Sequence of chain 2.A:
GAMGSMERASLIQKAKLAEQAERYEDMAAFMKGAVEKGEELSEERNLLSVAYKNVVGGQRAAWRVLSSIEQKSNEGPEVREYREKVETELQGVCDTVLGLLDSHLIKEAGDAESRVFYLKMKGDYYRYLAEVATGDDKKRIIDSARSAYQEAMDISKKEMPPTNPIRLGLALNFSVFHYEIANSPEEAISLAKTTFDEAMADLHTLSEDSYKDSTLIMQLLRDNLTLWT

This small molecule binds to this protein.
Small molecule (SMILES): C[C@H](N)C(=O)N[C@@H](CO)C(=O)N[C@@H](Cc1ccccc1)C(=O)N[C@@H](COP(=O)(O)O)C(=O)N[C@@H](CCC(=O)O)C(=O)N1CCC[C@H]1C(=O)N[C@@H](Cc1ccccc1)C(=O)NCC=O

Binding-site contacts:
Ligand atom C contacts residue ASN180 of chain 2.A at 3.6 Å.
Ligand atom O2P contacts residue ARG134 of chain 2.A at 2.9 Å (salt-bridge).
Ligand atom O3P contacts residue ARG61 of chain 2.A at 2.9 Å (salt-bridge).
Ligand atom N contacts residue GLU187 of chain 2.A at 3.2 Å (salt-bridge).
Ligand atom OG contacts residue GLU187 of chain 2.A at 2.7 Å (salt-bridge).
Ligand atom CB contacts residue ASN231 of chain 2.A at 3.6 Å.
Ligand atom O contacts residue LEU179 of chain 2.A at 3.5 Å.
Ligand atom N contacts residue GLU187 of chain 2.A at 3.7 Å.
Ligand atom O contacts residue ASN55 of chain 2.A at 3.2 Å (h-bond).
Ligand atom CB contacts residue ASN231 of chain 2.A at 3.5 Å.
Ligand atom O contacts residue VAL51 of chain 2.A at 3.7 Å.
Ligand atom O contacts residue VAL183 of chain 2.A at 3.3 Å.
Ligand atom CA contacts residue ASN231 of chain 2.A at 3.7 Å.
Ligand atom O3P contacts residue ARG134 of chain 2.A at 2.8 Å (salt-bridge).
Ligand atom C contacts residue ASN231 of chain 2.A at 3.7 Å.
Ligand atom N contacts residue ASN231 of chain 2.A at 2.8 Å (h-bond).
Ligand atom CA contacts residue ASN231 of chain 2.A at 3.6 Å.
Ligand atom P contacts residue ARG61 of chain 2.A at 3.7 Å.
Ligand atom CD2 contacts residue ASN231 of chain 2.A at 3.4 Å.
Ligand atom CD contacts residue LEU227 of chain 2.A at 3.6 Å (hydrophobic).
Ligand atom CB contacts residue GLU187 of chain 2.A at 3.6 Å.
Ligand atom CE2 contacts residue GLY58 of chain 2.A at 3.7 Å.
Ligand atom O2P contacts residue TYR135 of chain 2.A at 2.5 Å (h-bond).
Ligand atom O1P contacts residue ARG61 of chain 2.A at 2.9 Å (salt-bridge).
Ligand atom O contacts residue ASN231 of chain 2.A at 2.8 Å (h-bond).
Ligand atom CB contacts residue ASN180 of chain 2.A at 3.7 Å.
Ligand atom CZ contacts residue GLY58 of chain 2.A at 3.6 Å.
Ligand atom OE2 contacts residue GLY176 of chain 2.A at 3.7 Å.
Ligand atom CA contacts residue GLU187 of chain 2.A at 3.4 Å.
Ligand atom N contacts residue ASN180 of chain 2.A at 2.9 Å (h-bond).
Ligand atom OG contacts residue TRP235 of chain 2.A at 2.9 Å (h-bond).
Ligand atom CB contacts residue ASN180 of chain 2.A at 3.3 Å.
Ligand atom CB contacts residue TRP235 of chain 2.A at 3.8 Å (hydrophobic).
Ligand atom CE2 contacts residue LEU234 of chain 2.A at 3.6 Å (hydrophobic).
Ligand atom C contacts residue GLU187 of chain 2.A at 3.3 Å.
Ligand atom N contacts residue LEU179 of chain 2.A at 3.5 Å.
Ligand atom CA contacts residue ASN180 of chain 2.A at 3.5 Å.
Ligand atom O contacts residue VAL51 of chain 2.A at 3.7 Å.
Ligand atom C contacts residue LEU179 of chain 2.A at 3.6 Å (hydrophobic).
Ligand atom OE1 contacts residue LYS127 of chain 2.A at 2.8 Å (salt-bridge).